A protein and the small-molecule ligand that binds it are described below.
Small molecule (SMILES): CO[C@H]1/C=C/O[C@@]2(C)Oc3c(C)c(O)c4c(=O)c(c5oc6cccc(OCCCCN7CCN(CCn8ccnc8)CC7)c6nc-5c4c3C2=O)NC(=O)C(C)=CC=C[C@H](C)[C@H](O)[C@@H](C)[C@@H](O)[C@@H](C)[C@H](OC(C)=O)[C@@H]1C

Sequence of chain 1.I:
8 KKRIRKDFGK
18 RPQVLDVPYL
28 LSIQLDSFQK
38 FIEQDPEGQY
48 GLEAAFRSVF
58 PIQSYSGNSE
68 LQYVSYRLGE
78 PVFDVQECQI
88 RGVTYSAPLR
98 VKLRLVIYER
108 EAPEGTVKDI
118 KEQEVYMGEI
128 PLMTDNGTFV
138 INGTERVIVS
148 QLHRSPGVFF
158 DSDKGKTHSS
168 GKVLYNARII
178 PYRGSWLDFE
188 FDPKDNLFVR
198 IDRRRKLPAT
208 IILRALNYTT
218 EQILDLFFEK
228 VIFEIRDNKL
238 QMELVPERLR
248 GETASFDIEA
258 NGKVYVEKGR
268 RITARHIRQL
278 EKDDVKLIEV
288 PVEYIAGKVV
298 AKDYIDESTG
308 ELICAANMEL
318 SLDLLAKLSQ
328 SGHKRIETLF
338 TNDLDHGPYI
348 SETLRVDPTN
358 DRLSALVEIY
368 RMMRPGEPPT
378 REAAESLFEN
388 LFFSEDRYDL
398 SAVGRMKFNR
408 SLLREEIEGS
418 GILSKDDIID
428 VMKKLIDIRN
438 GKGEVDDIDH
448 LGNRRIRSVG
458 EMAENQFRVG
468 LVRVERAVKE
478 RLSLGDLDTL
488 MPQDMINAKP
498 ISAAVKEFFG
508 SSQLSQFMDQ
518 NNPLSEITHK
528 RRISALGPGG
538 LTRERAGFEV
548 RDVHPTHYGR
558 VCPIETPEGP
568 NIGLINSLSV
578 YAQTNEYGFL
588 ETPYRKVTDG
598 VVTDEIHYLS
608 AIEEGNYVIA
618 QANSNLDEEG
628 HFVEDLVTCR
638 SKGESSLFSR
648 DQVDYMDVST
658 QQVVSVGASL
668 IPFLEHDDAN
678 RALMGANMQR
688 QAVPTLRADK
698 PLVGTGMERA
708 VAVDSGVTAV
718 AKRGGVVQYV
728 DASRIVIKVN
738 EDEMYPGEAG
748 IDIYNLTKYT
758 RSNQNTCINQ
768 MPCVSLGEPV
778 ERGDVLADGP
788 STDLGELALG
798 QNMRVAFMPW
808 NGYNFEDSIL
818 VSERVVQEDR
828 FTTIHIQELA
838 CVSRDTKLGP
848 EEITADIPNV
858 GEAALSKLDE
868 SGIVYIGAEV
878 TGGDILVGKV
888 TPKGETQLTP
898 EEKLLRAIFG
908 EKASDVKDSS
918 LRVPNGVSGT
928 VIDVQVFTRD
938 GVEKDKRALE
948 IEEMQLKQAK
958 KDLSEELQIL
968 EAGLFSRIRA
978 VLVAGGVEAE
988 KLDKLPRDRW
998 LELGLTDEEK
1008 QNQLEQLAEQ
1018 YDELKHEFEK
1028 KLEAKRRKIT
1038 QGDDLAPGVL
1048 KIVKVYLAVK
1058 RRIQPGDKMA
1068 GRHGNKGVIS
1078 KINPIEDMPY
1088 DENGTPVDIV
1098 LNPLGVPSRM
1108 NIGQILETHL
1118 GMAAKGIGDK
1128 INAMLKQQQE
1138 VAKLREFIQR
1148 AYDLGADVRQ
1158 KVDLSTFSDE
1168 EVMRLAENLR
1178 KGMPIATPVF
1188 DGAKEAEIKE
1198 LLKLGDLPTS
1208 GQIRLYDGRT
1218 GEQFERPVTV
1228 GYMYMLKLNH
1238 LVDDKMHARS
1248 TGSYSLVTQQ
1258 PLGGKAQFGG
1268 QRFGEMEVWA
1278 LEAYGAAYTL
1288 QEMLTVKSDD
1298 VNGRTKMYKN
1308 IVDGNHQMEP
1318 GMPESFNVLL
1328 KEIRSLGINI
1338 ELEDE

Binding-site contacts:
Ligand atom C23 contacts residue PHE514 of chain 1.I at 3.8 Å (hydrophobic).
Ligand atom C8 contacts residue SER531 of chain 1.I at 3.5 Å.
Ligand atom C32 contacts residue PHE514 of chain 1.I at 3.5 Å (hydrophobic).
Ligand atom C30 contacts residue ARG529 of chain 1.I at 3.8 Å.
Ligand atom C34 contacts residue GLN513 of chain 1.I at 3.1 Å.
Ligand atom O2 contacts residue SER531 of chain 1.I at 2.1 Å (h-bond).
Ligand atom O10 contacts residue PHE514 of chain 1.I at 3.2 Å (h-bond).
Ligand atom N1 contacts residue ILE572 of chain 1.I at 3.4 Å.
Ligand atom C30 contacts residue ARG687 of chain 1.I at 3.5 Å.
Ligand atom C1 contacts residue ILE572 of chain 1.I at 3.2 Å (hydrophobic).
Ligand atom C37 contacts residue SER512 of chain 1.I at 3.9 Å.
Ligand atom O8 contacts residue GLN513 of chain 1.I at 3.7 Å.
Ligand atom C13 contacts residue GLN510 of chain 1.I at 3.5 Å.
Ligand atom C01 contacts residue ASN568 of chain 1.I at 3.8 Å.
Ligand atom C20 contacts residue ASP516 of chain 1.I at 3.6 Å.
Ligand atom O1 contacts residue SER531 of chain 1.I at 3.5 Å (h-bond).
Ligand atom C34 contacts residue GLN510 of chain 1.I at 3.3 Å.
Ligand atom C17 contacts residue ARG529 of chain 1.I at 3.3 Å.
Ligand atom C28 contacts residue GLN510 of chain 1.I at 3.5 Å.
Ligand atom C12 contacts residue GLN510 of chain 1.I at 3.7 Å.
Ligand atom O9 contacts residue GLN513 of chain 1.I at 3.4 Å (h-bond).
Ligand atom C14 contacts residue LEU533 of chain 1.I at 3.2 Å (hydrophobic).
Ligand atom O9 contacts residue PHE514 of chain 1.I at 3.8 Å.
Ligand atom C2 contacts residue ILE572 of chain 1.I at 3.4 Å (hydrophobic).
Ligand atom C31 contacts residue ASP516 of chain 1.I at 3.8 Å.
Ligand atom C16 contacts residue ARG529 of chain 1.I at 3.6 Å.
Ligand atom O1 contacts residue ILE572 of chain 1.I at 3.0 Å.
Ligand atom O6 contacts residue SER512 of chain 1.I at 3.9 Å.
Ligand atom O5 contacts residue GLN510 of chain 1.I at 3.1 Å.
Ligand atom O01 contacts residue ASN568 of chain 1.I at 3.5 Å (h-bond).
Ligand atom C37 contacts residue SER509 of chain 1.I at 3.7 Å.
Ligand atom C18 contacts residue ARG687 of chain 1.I at 3.7 Å.
Ligand atom O3 contacts residue GLN510 of chain 1.I at 3.1 Å (h-bond).
Ligand atom C7 contacts residue LEU533 of chain 1.I at 3.9 Å (hydrophobic).
Ligand atom C14 contacts residue SER531 of chain 1.I at 3.8 Å.
Ligand atom C3 contacts residue ASN568 of chain 1.I at 3.5 Å.
Ligand atom O10 contacts residue HIS526 of chain 1.I at 3.3 Å (h-bond).
Ligand atom O8 contacts residue PHE514 of chain 1.I at 3.1 Å.
Ligand atom C29 contacts residue GLN510 of chain 1.I at 3.8 Å.
Ligand atom C35 contacts residue PHE514 of chain 1.I at 3.8 Å (hydrophobic).